Binding-site contacts:
Ligand atom N1 contacts residue DC6 of chain 1.F at 2.9 Å (h-bond).
Ligand atom C4' contacts residue ALA29 of chain 1.B at 3.4 Å (hydrophobic).
Ligand atom N2 contacts residue DA7 of chain 1.F at 3.3 Å.
Ligand atom N2 contacts residue VAL28 of chain 1.B at 3.1 Å (h-bond).
Ligand atom O2 contacts residue PRO30 of chain 1.B at 3.3 Å.
Ligand atom O6 contacts residue DA7 of chain 1.F at 3.2 Å (h-bond).
Ligand atom N1 contacts residue DT5 of chain 1.F at 2.9 Å (h-bond).
Ligand atom O2 contacts residue DG3 of chain 1.F at 2.7 Å (h-bond).
Ligand atom OP1 contacts residue LYS31 of chain 1.B at 2.9 Å (salt-bridge).
Ligand atom N6 contacts residue DT2 of chain 1.F at 3.0 Å (h-bond).
Ligand atom N4 contacts residue DG3 of chain 1.F at 2.9 Å (h-bond).
Ligand atom O4 contacts residue DA7 of chain 1.F at 3.0 Å (h-bond).
Ligand atom N4 contacts residue DT2 of chain 1.F at 3.2 Å (h-bond).
Ligand atom OP1 contacts residue LYS24 of chain 1.B at 2.8 Å (salt-bridge).
Ligand atom O3' contacts residue PRO30 of chain 1.B at 3.4 Å.
Ligand atom O2 contacts residue ARG51 of chain 1.B at 2.9 Å (salt-bridge).
Ligand atom O2 contacts residue ARG51 of chain 1.B at 2.9 Å (salt-bridge).
Ligand atom O6 contacts residue DC6 of chain 1.F at 2.9 Å (h-bond).
Ligand atom N3 contacts residue DG3 of chain 1.F at 2.9 Å (h-bond).
Ligand atom N2 contacts residue ARG33 of chain 1.B at 3.3 Å (salt-bridge).
Ligand atom O2 contacts residue DG1 of chain 1.F at 2.8 Å (h-bond).
Ligand atom N2 contacts residue DC6 of chain 1.F at 2.9 Å (h-bond).
Ligand atom N6 contacts residue DT5 of chain 1.F at 3.1 Å (h-bond).
Ligand atom O4' contacts residue ARG51 of chain 1.B at 3.0 Å (salt-bridge).
Ligand atom C1' contacts residue ALA29 of chain 1.B at 3.3 Å (hydrophobic).
Ligand atom N2 contacts residue DC8 of chain 1.F at 2.9 Å (h-bond).
Ligand atom O4 contacts residue DG3 of chain 1.F at 3.3 Å (h-bond).
Ligand atom N6 contacts residue DG1 of chain 1.F at 3.3 Å (h-bond).
Ligand atom N3 contacts residue DG1 of chain 1.F at 2.9 Å (h-bond).
Ligand atom O4 contacts residue DA4 of chain 1.F at 3.0 Å (h-bond).
Ligand atom N3 contacts residue TRP26 of chain 1.B at 3.0 Å (h-bond).
Ligand atom O4' contacts residue TRP26 of chain 1.B at 3.3 Å.
Ligand atom N3 contacts residue DA7 of chain 1.F at 2.8 Å (h-bond).
Ligand atom C2 contacts residue DG3 of chain 1.F at 3.3 Å.
Ligand atom N3 contacts residue DA4 of chain 1.F at 2.8 Å (h-bond).
Ligand atom O6 contacts residue DC8 of chain 1.F at 2.9 Å (h-bond).
Ligand atom N6 contacts residue DA4 of chain 1.F at 3.2 Å (h-bond).
Ligand atom N1 contacts residue DT2 of chain 1.F at 2.8 Å (h-bond).
Ligand atom N1 contacts residue DC8 of chain 1.F at 2.9 Å (h-bond).
Ligand atom N4 contacts residue DG1 of chain 1.F at 3.0 Å (h-bond).

Sequence of chain 1.B:
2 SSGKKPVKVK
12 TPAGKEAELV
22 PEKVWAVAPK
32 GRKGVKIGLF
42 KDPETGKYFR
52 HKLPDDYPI

The small molecule below binds the protein below.
Small molecule (SMILES): Cc1cn([C@H]2C[C@H](O[P](=O)(O)OC[C@H]3O[C@@H](n4ccc(N)nc4=O)C[C@@H]3O[P](=O)(O)OC[C@H]3O[C@@H](n4cnc5c(N)ncnc54)C[C@@H]3O[P](=O)(O)OC[C@H]3O[C@@H](n4ccc(N)nc4=O)C[C@@H]3O)[C@@H](CO[P](=O)(O)O[C@H]3C[C@H](n4cnc5c(N)ncnc54)O[C@@H]3CO[P](=O)(O)O[C@H]3C[C@H](n4cnc5c(=O)nc(N)[nH]c54)O[C@@H]3CO[P](=O)(O)O[C@H]3C[C@H](n4cc(C)c(=O)[nH]c4=O)O[C@@H]3CO[P](=O)(O)O[C@H]3C[C@H](n4cnc5c(=O)nc(N)[nH]c54)O[C@@H]3CO)O2)c(=O)[nH]c1=O